Sequence of chain 2.A:
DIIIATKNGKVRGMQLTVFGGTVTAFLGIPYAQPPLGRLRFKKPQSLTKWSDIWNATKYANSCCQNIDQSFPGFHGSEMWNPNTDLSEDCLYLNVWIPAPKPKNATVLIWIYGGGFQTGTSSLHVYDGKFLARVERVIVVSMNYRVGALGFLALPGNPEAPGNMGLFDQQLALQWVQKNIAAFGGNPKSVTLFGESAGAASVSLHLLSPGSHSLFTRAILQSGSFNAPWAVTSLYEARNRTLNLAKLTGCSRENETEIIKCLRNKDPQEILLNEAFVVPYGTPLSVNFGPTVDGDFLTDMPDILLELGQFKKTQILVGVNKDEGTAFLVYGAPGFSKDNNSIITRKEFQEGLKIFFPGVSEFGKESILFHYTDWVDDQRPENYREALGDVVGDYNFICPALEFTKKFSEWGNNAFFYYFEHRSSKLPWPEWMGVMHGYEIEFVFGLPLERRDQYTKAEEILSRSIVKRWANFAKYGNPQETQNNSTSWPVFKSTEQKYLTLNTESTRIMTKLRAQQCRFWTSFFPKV

Binding-site contacts:
Ligand atom C7 contacts residue PRO281 of chain 2.A at 4.4 Å (hydrophobic).
Ligand atom O3 contacts residue PRO281 of chain 2.A at 4.0 Å.
Ligand atom C7 contacts residue TYR237 of chain 2.A at 4.3 Å (hydrophobic).
Ligand atom C5 contacts residue ASN245 of chain 2.A at 3.9 Å.
Ligand atom C6 contacts residue LEU249 of chain 2.A at 3.7 Å (hydrophobic).
Ligand atom C2 contacts residue ASN241 of chain 2.A at 2.4 Å.
Ligand atom C3 contacts residue PRO281 of chain 2.A at 4.4 Å (hydrophobic).
Ligand atom N2 contacts residue ASN241 of chain 2.A at 2.8 Å (h-bond).
Ligand atom C1 contacts residue ASN245 of chain 2.A at 4.0 Å.
Ligand atom C5 contacts residue ASN241 of chain 2.A at 3.6 Å.
Ligand atom C5 contacts residue PHE278 of chain 2.A at 4.4 Å (hydrophobic).
Ligand atom O5 contacts residue ASN245 of chain 2.A at 3.0 Å (h-bond).
Ligand atom C6 contacts residue LYS248 of chain 2.A at 4.3 Å.
Ligand atom C6 contacts residue ASN245 of chain 2.A at 3.9 Å.
Ligand atom O7 contacts residue PRO281 of chain 2.A at 3.6 Å.
Ligand atom C5 contacts residue PRO281 of chain 2.A at 4.3 Å (hydrophobic).
Ligand atom C3 contacts residue VAL280 of chain 2.A at 4.4 Å (hydrophobic).
Ligand atom C4 contacts residue PHE278 of chain 2.A at 3.2 Å (hydrophobic).
Ligand atom O7 contacts residue ASN241 of chain 2.A at 4.3 Å.
Ligand atom O2 contacts residue PRO281 of chain 2.A at 3.9 Å.
Ligand atom C6 contacts residue ASN245 of chain 2.A at 3.5 Å.
Ligand atom N2 contacts residue TYR237 of chain 2.A at 3.7 Å.
Ligand atom O3 contacts residue VAL280 of chain 2.A at 3.8 Å.
Ligand atom C1 contacts residue ASN245 of chain 2.A at 4.1 Å.
Ligand atom O5 contacts residue ASN241 of chain 2.A at 2.4 Å (h-bond).
Ligand atom C4 contacts residue ASN241 of chain 2.A at 4.2 Å.
Ligand atom C3 contacts residue ASN241 of chain 2.A at 3.7 Å.
Ligand atom O3 contacts residue PRO281 of chain 2.A at 3.9 Å.
Ligand atom C1 contacts residue ASN241 of chain 2.A at 1.4 Å.
Ligand atom C2 contacts residue PRO281 of chain 2.A at 4.4 Å (hydrophobic).
Ligand atom C8 contacts residue TYR237 of chain 2.A at 4.1 Å (hydrophobic).
Ligand atom C7 contacts residue ASN241 of chain 2.A at 3.9 Å.
Ligand atom O4 contacts residue PHE278 of chain 2.A at 3.8 Å.
Ligand atom O3 contacts residue PHE278 of chain 2.A at 3.5 Å (h-bond).
Ligand atom O5 contacts residue ASN245 of chain 2.A at 4.3 Å.
Ligand atom C5 contacts residue ASN245 of chain 2.A at 3.8 Å.
Ligand atom O6 contacts residue ASN245 of chain 2.A at 4.4 Å.
Ligand atom O4 contacts residue LEU249 of chain 2.A at 3.8 Å.
Ligand atom C3 contacts residue PHE278 of chain 2.A at 3.5 Å (hydrophobic).
Ligand atom C6 contacts residue PRO281 of chain 2.A at 4.3 Å (hydrophobic).

This protein binds this small molecule.
Small molecule (SMILES): CC(=O)N[C@H]1[C@H](O[C@H]2[C@H](O)[C@@H](NC(C)=O)CO[C@@H]2CO[C@H]2O[C@@H](C)[C@@H](O)[C@@H](O)[C@@H]2O)O[C@H](CO)[C@@H](O)[C@@H]1O